A protein and the small-molecule ligand that binds it are described below.
Small molecule (SMILES): CC(=O)N[C@@H]1[C@@H](O)[C@H](O)[C@@H](CO)O[C@H]1O

Binding-site contacts:
Ligand atom C8 contacts residue PHE90 of chain 19.E at 4.4 Å (hydrophobic).
Ligand atom C3 contacts residue ASN67 of chain 19.E at 3.6 Å.
Ligand atom O7 contacts residue ASN67 of chain 19.E at 4.5 Å.
Ligand atom C1 contacts residue ASN67 of chain 19.E at 1.4 Å.
Ligand atom N2 contacts residue ASN67 of chain 19.E at 3.3 Å (h-bond).
Ligand atom C7 contacts residue ASN67 of chain 19.E at 3.8 Å.
Ligand atom C8 contacts residue MET118 of chain 19.E at 4.1 Å (hydrophobic).
Ligand atom O5 contacts residue ASN67 of chain 19.E at 2.4 Å (h-bond).
Ligand atom C4 contacts residue ASN67 of chain 19.E at 4.2 Å.
Ligand atom C7 contacts residue MET118 of chain 19.E at 3.8 Å (hydrophobic).
Ligand atom O7 contacts residue ARG89 of chain 19.E at 4.2 Å.
Ligand atom O7 contacts residue MET118 of chain 19.E at 3.5 Å.
Ligand atom C2 contacts residue ASN67 of chain 19.E at 2.4 Å.
Ligand atom O3 contacts residue ASN67 of chain 19.E at 3.8 Å.
Ligand atom C5 contacts residue ASN67 of chain 19.E at 3.7 Å.
Ligand atom C8 contacts residue ASN67 of chain 19.E at 3.6 Å.

Sequence of chain 19.E:
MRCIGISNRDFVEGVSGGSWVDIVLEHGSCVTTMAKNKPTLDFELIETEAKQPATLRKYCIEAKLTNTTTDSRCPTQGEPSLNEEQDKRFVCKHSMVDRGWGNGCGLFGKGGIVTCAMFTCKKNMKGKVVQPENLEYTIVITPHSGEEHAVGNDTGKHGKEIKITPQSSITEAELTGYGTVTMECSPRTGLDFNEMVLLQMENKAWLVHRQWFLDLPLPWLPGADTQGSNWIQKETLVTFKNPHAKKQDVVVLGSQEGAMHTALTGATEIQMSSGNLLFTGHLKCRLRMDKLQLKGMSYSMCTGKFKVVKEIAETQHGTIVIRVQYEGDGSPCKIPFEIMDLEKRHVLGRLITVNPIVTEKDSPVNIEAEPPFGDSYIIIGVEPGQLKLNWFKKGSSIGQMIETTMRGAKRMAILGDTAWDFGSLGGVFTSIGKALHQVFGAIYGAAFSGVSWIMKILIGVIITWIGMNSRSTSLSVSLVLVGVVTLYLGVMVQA